Binding-site contacts:
Ligand atom C7 contacts residue ASN60 of chain 1.I at 3.1 Å.
Ligand atom C2 contacts residue ASN60 of chain 1.I at 2.4 Å.
Ligand atom O5 contacts residue LYS42 of chain 1.I at 3.3 Å.
Ligand atom C5 contacts residue ASN57 of chain 1.I at 4.4 Å.
Ligand atom C1 contacts residue LYS42 of chain 1.I at 4.3 Å.
Ligand atom C7 contacts residue ASN57 of chain 1.I at 4.4 Å.
Ligand atom C1 contacts residue ASN57 of chain 1.I at 3.7 Å.
Ligand atom C6 contacts residue ILE44 of chain 1.I at 4.1 Å (hydrophobic).
Ligand atom C4 contacts residue ASN60 of chain 1.I at 4.2 Å.
Ligand atom C6 contacts residue GLN37 of chain 1.I at 4.4 Å.
Ligand atom C2 contacts residue ASN57 of chain 1.I at 4.0 Å.
Ligand atom N2 contacts residue ASN60 of chain 1.I at 2.9 Å (h-bond).
Ligand atom O6 contacts residue GLN37 of chain 1.I at 4.0 Å.
Ligand atom C6 contacts residue LYS42 of chain 1.I at 3.3 Å.
Ligand atom C5 contacts residue ILE44 of chain 1.I at 4.4 Å (hydrophobic).
Ligand atom C1 contacts residue ASN60 of chain 1.I at 1.4 Å.
Ligand atom C3 contacts residue ASN60 of chain 1.I at 3.8 Å.
Ligand atom O6 contacts residue ILE44 of chain 1.I at 3.8 Å.
Ligand atom O7 contacts residue TYR17 of chain 1.I at 4.2 Å.
Ligand atom C4 contacts residue LYS42 of chain 1.I at 4.0 Å.
Ligand atom O5 contacts residue ASN60 of chain 1.I at 2.3 Å (h-bond).
Ligand atom O6 contacts residue TYR17 of chain 1.I at 4.2 Å.
Ligand atom C5 contacts residue LYS42 of chain 1.I at 3.7 Å.
Ligand atom C8 contacts residue ASN60 of chain 1.I at 4.3 Å.
Ligand atom N2 contacts residue ASN57 of chain 1.I at 3.5 Å (h-bond).
Ligand atom C3 contacts residue ASN57 of chain 1.I at 4.2 Å.
Ligand atom O7 contacts residue ASN60 of chain 1.I at 2.9 Å (h-bond).
Ligand atom C8 contacts residue ASP59 of chain 1.I at 4.3 Å.
Ligand atom C5 contacts residue ASN60 of chain 1.I at 3.6 Å.

Sequence of chain 1.I:
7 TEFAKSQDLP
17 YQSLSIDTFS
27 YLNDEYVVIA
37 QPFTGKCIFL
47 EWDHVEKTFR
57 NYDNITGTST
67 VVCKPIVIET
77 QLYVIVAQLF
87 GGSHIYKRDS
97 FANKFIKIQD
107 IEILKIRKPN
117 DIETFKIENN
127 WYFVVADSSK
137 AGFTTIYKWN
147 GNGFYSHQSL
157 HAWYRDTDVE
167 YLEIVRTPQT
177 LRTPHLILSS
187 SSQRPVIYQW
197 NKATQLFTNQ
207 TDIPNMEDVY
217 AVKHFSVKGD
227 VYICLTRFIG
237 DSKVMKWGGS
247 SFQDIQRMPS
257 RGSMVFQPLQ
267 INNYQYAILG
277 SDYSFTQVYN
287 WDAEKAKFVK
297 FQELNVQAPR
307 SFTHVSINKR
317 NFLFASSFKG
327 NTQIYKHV

The protein below binds the small molecule below.
Small molecule (SMILES): CC(=O)N[C@H]1[C@H](O[C@H]2[C@H](O)[C@@H](NC(C)=O)CO[C@@H]2CO)O[C@H](CO)[C@@H](O)[C@@H]1O